Sequence of chain 1.C:
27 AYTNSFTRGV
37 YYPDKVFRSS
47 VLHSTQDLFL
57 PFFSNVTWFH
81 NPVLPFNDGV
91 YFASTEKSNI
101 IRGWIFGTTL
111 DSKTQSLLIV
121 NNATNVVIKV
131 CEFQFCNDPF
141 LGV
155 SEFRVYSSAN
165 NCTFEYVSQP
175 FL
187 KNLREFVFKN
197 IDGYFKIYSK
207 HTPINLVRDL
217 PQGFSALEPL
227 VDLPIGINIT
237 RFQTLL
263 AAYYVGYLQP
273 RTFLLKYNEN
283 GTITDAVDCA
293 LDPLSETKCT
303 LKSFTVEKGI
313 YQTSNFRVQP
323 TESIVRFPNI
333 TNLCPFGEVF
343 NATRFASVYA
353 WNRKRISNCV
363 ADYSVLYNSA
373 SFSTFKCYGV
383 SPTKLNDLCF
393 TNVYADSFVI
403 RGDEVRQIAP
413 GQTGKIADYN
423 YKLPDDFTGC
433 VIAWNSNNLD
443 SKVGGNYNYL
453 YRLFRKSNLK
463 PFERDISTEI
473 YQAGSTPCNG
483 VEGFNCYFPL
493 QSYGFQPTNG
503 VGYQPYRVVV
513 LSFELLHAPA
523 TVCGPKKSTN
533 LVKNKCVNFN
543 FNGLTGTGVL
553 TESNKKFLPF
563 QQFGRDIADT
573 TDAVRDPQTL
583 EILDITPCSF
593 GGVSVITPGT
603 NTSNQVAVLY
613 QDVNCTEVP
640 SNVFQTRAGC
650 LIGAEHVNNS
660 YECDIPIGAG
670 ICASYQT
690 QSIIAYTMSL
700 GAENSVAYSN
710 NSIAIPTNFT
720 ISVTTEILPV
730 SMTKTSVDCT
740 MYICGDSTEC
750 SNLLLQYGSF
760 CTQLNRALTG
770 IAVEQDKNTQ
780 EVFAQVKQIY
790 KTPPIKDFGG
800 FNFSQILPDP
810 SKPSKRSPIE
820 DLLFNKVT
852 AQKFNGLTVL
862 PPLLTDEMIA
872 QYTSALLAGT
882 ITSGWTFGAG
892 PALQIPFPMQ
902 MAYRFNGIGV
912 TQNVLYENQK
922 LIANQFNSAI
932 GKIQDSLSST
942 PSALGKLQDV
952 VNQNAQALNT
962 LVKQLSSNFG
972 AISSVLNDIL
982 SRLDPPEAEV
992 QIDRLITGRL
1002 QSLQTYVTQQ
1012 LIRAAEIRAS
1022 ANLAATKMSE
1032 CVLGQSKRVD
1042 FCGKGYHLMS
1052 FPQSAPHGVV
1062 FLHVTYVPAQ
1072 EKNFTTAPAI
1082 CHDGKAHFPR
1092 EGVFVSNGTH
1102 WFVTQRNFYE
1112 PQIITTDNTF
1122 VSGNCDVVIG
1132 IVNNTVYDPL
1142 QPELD

A protein and the small-molecule ligand that binds it are described below.
Small molecule (SMILES): CC(=O)N[C@@H]1[C@@H](O)[C@H](O)[C@@H](CO)O[C@H]1O

Binding-site contacts:
Ligand atom N2 contacts residue ASN1074 of chain 1.C at 2.9 Å (h-bond).
Ligand atom C5 contacts residue ALA706 of chain 1.C at 4.2 Å (hydrophobic).
Ligand atom C3 contacts residue ASN1074 of chain 1.C at 3.8 Å.
Ligand atom C1 contacts residue ASN1074 of chain 1.C at 1.4 Å.
Ligand atom O7 contacts residue ASN1074 of chain 1.C at 4.5 Å.
Ligand atom C8 contacts residue GLU1072 of chain 1.C at 3.6 Å.
Ligand atom C2 contacts residue ASN1074 of chain 1.C at 2.5 Å.
Ligand atom C4 contacts residue ASN1074 of chain 1.C at 4.2 Å.
Ligand atom C6 contacts residue ALA706 of chain 1.C at 3.7 Å (hydrophobic).
Ligand atom O5 contacts residue ASN1074 of chain 1.C at 2.4 Å (h-bond).
Ligand atom C8 contacts residue LYS1073 of chain 1.C at 4.3 Å.
Ligand atom C7 contacts residue ASN1074 of chain 1.C at 3.9 Å.
Ligand atom C5 contacts residue ASN1074 of chain 1.C at 3.7 Å.